A small-molecule ligand and the protein it binds are described below.
Small molecule (SMILES): C[C@@H](c1ccc2nccn2c1)n1nnc2ncc(-c3cnn(C)c3)nc21

Binding-site contacts:
Ligand atom N9 contacts residue FAD1 of chain 1.D at 3.4 Å.
Ligand atom C31 contacts residue PHE127 of chain 1.B at 3.6 Å (hydrophobic).
Ligand atom N8 contacts residue PHE127 of chain 1.B at 3.3 Å.
Ligand atom C27 contacts residue FAD1 of chain 1.D at 3.4 Å.
Ligand atom N9 contacts residue PHE127 of chain 1.B at 3.4 Å.
Ligand atom C10 contacts residue PHE132 of chain 1.B at 3.7 Å (hydrophobic).
Ligand atom C28 contacts residue PHE127 of chain 1.B at 3.4 Å (hydrophobic).
Ligand atom C32 contacts residue GLY69 of chain 1.B at 3.9 Å.
Ligand atom C26 contacts residue FAD1 of chain 1.D at 3.2 Å.
Ligand atom N5 contacts residue ASN162 of chain 1.A at 3.1 Å (h-bond).
Ligand atom C32 contacts residue FAD1 of chain 1.D at 3.4 Å.
Ligand atom N4 contacts residue GLY151 of chain 1.A at 3.6 Å.
Ligand atom C17 contacts residue GLY150 of chain 1.A at 3.8 Å.
Ligand atom C1 contacts residue GLY151 of chain 1.A at 3.6 Å.
Ligand atom C11 contacts residue ILE129 of chain 1.B at 3.9 Å (hydrophobic).
Ligand atom N23 contacts residue PHE179 of chain 1.B at 3.3 Å.
Ligand atom N4 contacts residue ASN162 of chain 1.A at 3.5 Å (h-bond).
Ligand atom C25 contacts residue FAD1 of chain 1.D at 3.4 Å.
Ligand atom C26 contacts residue PHE179 of chain 1.B at 3.6 Å (hydrophobic).
Ligand atom N8 contacts residue FAD1 of chain 1.D at 3.2 Å.
Ligand atom C9 contacts residue MET155 of chain 1.A at 3.9 Å (hydrophobic).
Ligand atom C10 contacts residue ILE129 of chain 1.B at 3.9 Å (hydrophobic).
Ligand atom C19 contacts residue FAD1 of chain 1.D at 3.8 Å.
Ligand atom N3 contacts residue GLY151 of chain 1.A at 3.8 Å.
Ligand atom C20 contacts residue FAD1 of chain 1.D at 3.5 Å.
Ligand atom N23 contacts residue FAD1 of chain 1.D at 3.2 Å.
Ligand atom C28 contacts residue FAD1 of chain 1.D at 3.3 Å.
Ligand atom N5 contacts residue PHE179 of chain 1.B at 3.5 Å.
Ligand atom N4 contacts residue MET155 of chain 1.A at 3.3 Å.
Ligand atom C28 contacts residue TRP106 of chain 1.A at 3.8 Å (hydrophobic).
Ligand atom N24 contacts residue FAD1 of chain 1.D at 3.7 Å.
Ligand atom C1 contacts residue GLY150 of chain 1.A at 3.5 Å.
Ligand atom C27 contacts residue PHE127 of chain 1.B at 3.5 Å (hydrophobic).
Ligand atom C9 contacts residue ILE129 of chain 1.B at 3.9 Å (hydrophobic).
Ligand atom C31 contacts residue FAD1 of chain 1.D at 3.4 Å.
Ligand atom N5 contacts residue FAD1 of chain 1.D at 3.9 Å.
Ligand atom C19 contacts residue PHE179 of chain 1.B at 3.8 Å (hydrophobic).
Ligand atom N2 contacts residue ILE129 of chain 1.B at 3.6 Å.
Ligand atom C14 contacts residue ILE195 of chain 1.A at 3.9 Å (hydrophobic).
Ligand atom C20 contacts residue PHE179 of chain 1.B at 3.4 Å (hydrophobic).

Sequence of chain 1.B:
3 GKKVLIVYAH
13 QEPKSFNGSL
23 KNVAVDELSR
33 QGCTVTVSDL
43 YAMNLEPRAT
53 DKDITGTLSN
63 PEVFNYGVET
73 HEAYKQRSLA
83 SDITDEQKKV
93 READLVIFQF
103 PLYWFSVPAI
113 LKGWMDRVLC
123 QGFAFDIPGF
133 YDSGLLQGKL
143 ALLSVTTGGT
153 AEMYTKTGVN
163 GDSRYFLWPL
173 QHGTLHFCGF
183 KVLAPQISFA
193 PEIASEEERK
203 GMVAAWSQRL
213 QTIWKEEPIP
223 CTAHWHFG

Sequence of chain 1.A:
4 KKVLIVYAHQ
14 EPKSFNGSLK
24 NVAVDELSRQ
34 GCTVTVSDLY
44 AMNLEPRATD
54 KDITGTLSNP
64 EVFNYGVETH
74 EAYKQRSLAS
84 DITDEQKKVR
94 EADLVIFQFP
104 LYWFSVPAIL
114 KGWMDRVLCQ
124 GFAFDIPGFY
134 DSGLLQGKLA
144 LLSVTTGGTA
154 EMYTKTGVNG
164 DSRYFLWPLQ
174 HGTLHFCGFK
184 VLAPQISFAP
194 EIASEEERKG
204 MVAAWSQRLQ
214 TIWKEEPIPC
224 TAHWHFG